Sequence of chain 1.C:
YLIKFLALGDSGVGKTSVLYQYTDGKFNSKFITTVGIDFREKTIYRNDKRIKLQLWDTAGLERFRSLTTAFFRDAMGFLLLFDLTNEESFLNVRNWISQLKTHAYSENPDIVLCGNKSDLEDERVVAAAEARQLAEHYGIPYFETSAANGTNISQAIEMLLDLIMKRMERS

Binding-site contacts:
Ligand atom N2 contacts residue ASP126 of chain 1.C at 2.9 Å (salt-bridge).
Ligand atom O3G contacts residue MG1 of chain 1.U at 2.1 Å.
Ligand atom O1A contacts residue THR23 of chain 1.C at 3.4 Å (h-bond).
Ligand atom O6 contacts residue LYS124 of chain 1.C at 3.2 Å.
Ligand atom O6 contacts residue SER153 of chain 1.C at 3.5 Å.
Ligand atom N3B contacts residue MG1 of chain 1.U at 3.6 Å.
Ligand atom O6 contacts residue ASN123 of chain 1.C at 3.5 Å (h-bond).
Ligand atom O3A contacts residue LYS22 of chain 1.C at 3.5 Å (salt-bridge).
Ligand atom O6 contacts residue ALA154 of chain 1.C at 3.1 Å (h-bond).
Ligand atom O2B contacts residue MG1 of chain 1.U at 2.1 Å.
Ligand atom N1 contacts residue ASP126 of chain 1.C at 3.0 Å (salt-bridge).
Ligand atom O1B contacts residue GLY21 of chain 1.C at 3.1 Å (h-bond).
Ligand atom O1B contacts residue ASP17 of chain 1.C at 3.6 Å (salt-bridge).
Ligand atom N7 contacts residue ASN123 of chain 1.C at 3.1 Å (h-bond).
Ligand atom O1G contacts residue SER18 of chain 1.C at 3.3 Å.
Ligand atom O6 contacts residue ASP126 of chain 1.C at 3.4 Å (salt-bridge).
Ligand atom C2 contacts residue ASP126 of chain 1.C at 3.6 Å.
Ligand atom C8 contacts residue SER24 of chain 1.C at 3.6 Å.
Ligand atom C6 contacts residue LYS124 of chain 1.C at 3.6 Å.
Ligand atom O2G contacts residue SER18 of chain 1.C at 3.0 Å (h-bond).
Ligand atom N3B contacts residue GLY19 of chain 1.C at 3.4 Å (h-bond).
Ligand atom PB contacts residue LYS22 of chain 1.C at 3.6 Å.
Ligand atom O2B contacts residue THR23 of chain 1.C at 2.4 Å (h-bond).
Ligand atom O2G contacts residue THR40 of chain 1.C at 3.5 Å.
Ligand atom O3A contacts residue GLY21 of chain 1.C at 3.0 Å.
Ligand atom O1B contacts residue LYS22 of chain 1.C at 2.8 Å.
Ligand atom C8 contacts residue GLY21 of chain 1.C at 3.5 Å.
Ligand atom O1A contacts residue SER24 of chain 1.C at 2.6 Å (h-bond).
Ligand atom O2B contacts residue LYS22 of chain 1.C at 3.4 Å.
Ligand atom N2 contacts residue LEU127 of chain 1.C at 3.5 Å.
Ligand atom PB contacts residue MG1 of chain 1.U at 3.4 Å.
Ligand atom O5' contacts residue GLY21 of chain 1.C at 3.4 Å.
Ligand atom C2' contacts residue SER24 of chain 1.C at 3.6 Å.
Ligand atom O2' contacts residue SER36 of chain 1.C at 3.0 Å (h-bond).
Ligand atom O1G contacts residue LYS22 of chain 1.C at 3.2 Å.
Ligand atom O1G contacts residue GLY67 of chain 1.C at 2.9 Å (h-bond).
Ligand atom O1A contacts residue GLY21 of chain 1.C at 3.3 Å.
Ligand atom O3G contacts residue THR41 of chain 1.C at 3.1 Å (h-bond).
Ligand atom PA contacts residue GLY21 of chain 1.C at 3.5 Å.
Ligand atom PG contacts residue MG1 of chain 1.U at 3.4 Å.

A protein and the small-molecule ligand that binds it are described below.
Small molecule (SMILES): Nc1nc2c(ncn2[C@@H]2O[C@H](CO[P](=O)(O)O[P](=O)(O)NP(=O)(O)O)[C@@H](O)[C@H]2O)c(=O)[nH]1